This small molecule binds to this protein.
Small molecule (SMILES): O=c1ccn([C@@H]2O[C@H](CO)[C@@H](OP(=O)(O)O)[C@H]2O)c(=O)[nH]1

Sequence of chain 1.A:
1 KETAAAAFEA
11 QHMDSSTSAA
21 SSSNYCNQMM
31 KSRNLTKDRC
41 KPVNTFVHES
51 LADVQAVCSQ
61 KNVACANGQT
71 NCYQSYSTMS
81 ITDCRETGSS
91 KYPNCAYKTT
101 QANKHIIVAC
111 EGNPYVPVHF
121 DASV

Binding-site contacts:
Ligand atom C5 contacts residue ASP121 of chain 1.A at 4.0 Å.
Ligand atom P contacts residue HIS119 of chain 1.A at 3.6 Å.
Ligand atom N3 contacts residue THR45 of chain 1.A at 2.8 Å (h-bond).
Ligand atom O4 contacts residue ALA122 of chain 1.A at 3.8 Å.
Ligand atom C4 contacts residue PHE120 of chain 1.A at 3.8 Å (hydrophobic).
Ligand atom C3' contacts residue PHE120 of chain 1.A at 4.0 Å (hydrophobic).
Ligand atom N3 contacts residue PHE120 of chain 1.A at 3.5 Å.
Ligand atom O3P contacts residue HIS119 of chain 1.A at 2.7 Å (h-bond).
Ligand atom P contacts residue PHE120 of chain 1.A at 4.0 Å.
Ligand atom O2 contacts residue VAL43 of chain 1.A at 4.1 Å.
Ligand atom O2 contacts residue THR45 of chain 1.A at 2.8 Å (h-bond).
Ligand atom O1P contacts residue HIS119 of chain 1.A at 3.3 Å.
Ligand atom O2P contacts residue GLN11 of chain 1.A at 3.3 Å (h-bond).
Ligand atom C2 contacts residue THR45 of chain 1.A at 3.6 Å.
Ligand atom C5 contacts residue PHE120 of chain 1.A at 4.1 Å (hydrophobic).
Ligand atom N1 contacts residue VAL43 of chain 1.A at 4.1 Å.
Ligand atom C2' contacts residue HIS12 of chain 1.A at 3.8 Å.
Ligand atom C6 contacts residue PHE120 of chain 1.A at 3.9 Å (hydrophobic).
Ligand atom C5 contacts residue VAL43 of chain 1.A at 4.2 Å (hydrophobic).
Ligand atom O2' contacts residue LYS41 of chain 1.A at 2.7 Å (salt-bridge).
Ligand atom C2 contacts residue PHE120 of chain 1.A at 4.0 Å (hydrophobic).
Ligand atom O4' contacts residue VAL43 of chain 1.A at 3.8 Å.
Ligand atom O2P contacts residue HIS12 of chain 1.A at 3.0 Å (h-bond).
Ligand atom C2' contacts residue PHE120 of chain 1.A at 4.1 Å (hydrophobic).
Ligand atom O4 contacts residue THR45 of chain 1.A at 3.7 Å.
Ligand atom C1' contacts residue VAL43 of chain 1.A at 3.6 Å (hydrophobic).
Ligand atom C2 contacts residue ASN44 of chain 1.A at 3.9 Å.
Ligand atom O2 contacts residue ASN44 of chain 1.A at 3.2 Å.
Ligand atom O2' contacts residue ASN44 of chain 1.A at 3.8 Å.
Ligand atom N1 contacts residue PHE120 of chain 1.A at 4.1 Å.
Ligand atom O2P contacts residue PHE120 of chain 1.A at 4.1 Å.
Ligand atom O4 contacts residue PHE120 of chain 1.A at 3.8 Å.
Ligand atom C4 contacts residue THR45 of chain 1.A at 3.7 Å.
Ligand atom C2 contacts residue VAL43 of chain 1.A at 4.2 Å (hydrophobic).
Ligand atom O2 contacts residue HIS12 of chain 1.A at 3.3 Å.
Ligand atom N3 contacts residue VAL43 of chain 1.A at 4.1 Å.
Ligand atom O2' contacts residue HIS12 of chain 1.A at 3.4 Å.
Ligand atom C6 contacts residue VAL43 of chain 1.A at 4.2 Å (hydrophobic).
Ligand atom C2' contacts residue LYS41 of chain 1.A at 4.0 Å.
Ligand atom O1P contacts residue PHE120 of chain 1.A at 2.8 Å (h-bond).